Binding-site contacts:
Ligand atom CB contacts residue GLN3 of chain 4.E at 3.7 Å.
Ligand atom OG contacts residue GLN3 of chain 4.E at 3.3 Å (h-bond).
Ligand atom CG2 contacts residue ALA2 of chain 4.E at 4.0 Å (hydrophobic).
Ligand atom C contacts residue ALA2 of chain 4.E at 3.5 Å (hydrophobic).
Ligand atom CB contacts residue ALA2 of chain 4.E at 4.4 Å (hydrophobic).
Ligand atom CA contacts residue GLN3 of chain 4.E at 4.5 Å.
Ligand atom OE1 contacts residue ASN25 of chain 4.E at 4.2 Å.
Ligand atom CG2 contacts residue GLN3 of chain 4.E at 3.5 Å.
Ligand atom O contacts residue GLN3 of chain 4.E at 2.9 Å (h-bond).
Ligand atom CB contacts residue VAL4 of chain 4.E at 4.4 Å (hydrophobic).
Ligand atom N contacts residue ALA2 of chain 4.E at 2.8 Å (h-bond).
Ligand atom O contacts residue ALA2 of chain 4.E at 4.0 Å.
Ligand atom CG2 contacts residue SER5 of chain 4.E at 3.4 Å.
Ligand atom N contacts residue GLN3 of chain 4.E at 4.5 Å.
Ligand atom C contacts residue ALA2 of chain 4.E at 4.0 Å (hydrophobic).
Ligand atom CG1 contacts residue ALA2 of chain 4.E at 4.5 Å (hydrophobic).
Ligand atom CA contacts residue VAL4 of chain 4.E at 3.3 Å (hydrophobic).
Ligand atom CG1 contacts residue GLN3 of chain 4.E at 3.3 Å.
Ligand atom CD contacts residue VAL4 of chain 4.E at 3.6 Å (hydrophobic).
Ligand atom C contacts residue VAL4 of chain 4.E at 4.0 Å (hydrophobic).
Ligand atom CB contacts residue GLN3 of chain 4.E at 4.0 Å.
Ligand atom N contacts residue VAL4 of chain 4.E at 4.3 Å.
Ligand atom CB contacts residue ALA2 of chain 4.E at 3.3 Å (hydrophobic).
Ligand atom OE1 contacts residue VAL4 of chain 4.E at 3.6 Å.
Ligand atom O contacts residue VAL4 of chain 4.E at 4.4 Å.
Ligand atom CG2 contacts residue VAL4 of chain 4.E at 3.4 Å (hydrophobic).
Ligand atom OE2 contacts residue VAL4 of chain 4.E at 3.7 Å.
Ligand atom C contacts residue GLN3 of chain 4.E at 3.9 Å.
Ligand atom CA contacts residue ALA2 of chain 4.E at 3.3 Å (hydrophobic).
Ligand atom N contacts residue VAL4 of chain 4.E at 3.1 Å (h-bond).
Ligand atom CA contacts residue ALA2 of chain 4.E at 3.9 Å (hydrophobic).
Ligand atom O contacts residue VAL4 of chain 4.E at 3.2 Å (h-bond).
Ligand atom CA contacts residue VAL4 of chain 4.E at 4.1 Å (hydrophobic).
Ligand atom C contacts residue VAL4 of chain 4.E at 3.5 Å (hydrophobic).
Ligand atom CG contacts residue VAL4 of chain 4.E at 4.4 Å (hydrophobic).
Ligand atom CB contacts residue VAL4 of chain 4.E at 4.0 Å (hydrophobic).

Sequence of chain 4.E:
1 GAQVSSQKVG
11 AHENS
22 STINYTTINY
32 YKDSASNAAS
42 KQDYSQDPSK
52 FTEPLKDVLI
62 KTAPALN

The protein below binds the small molecule below.
Small molecule (SMILES): CC[C@H](C)[C@H](N)C(=O)N[C@@H](CO)C(=O)N[C@@H](CCC(=O)O)C(=O)N[C@H](C=O)C(C)C